A small-molecule ligand and the protein it binds are described below.
Small molecule (SMILES): CCCCNC(=O)[C@H](C)C[C@H](O)[C@H](CC(C)C)NC(=O)[C@H](CCSC)NC(=O)CCC(C)C

Binding-site contacts:
Ligand atom C12 contacts residue GLY246 of chain 1.B at 3.9 Å.
Ligand atom C36 contacts residue ASP244 of chain 1.B at 3.4 Å.
Ligand atom C40 contacts residue ASP244 of chain 1.B at 3.2 Å.
Ligand atom C75 contacts residue LEU46 of chain 1.B at 3.9 Å (hydrophobic).
Ligand atom C2 contacts residue GLN89 of chain 1.B at 3.9 Å.
Ligand atom C20 contacts residue GLY246 of chain 1.B at 3.4 Å.
Ligand atom C71 contacts residue PHE124 of chain 1.B at 3.8 Å (hydrophobic).
Ligand atom C17 contacts residue GLY27 of chain 1.B at 3.7 Å.
Ligand atom C62 contacts residue VAL85 of chain 1.B at 3.8 Å (hydrophobic).
Ligand atom C43 contacts residue ASP244 of chain 1.B at 3.5 Å.
Ligand atom C36 contacts residue ASP48 of chain 1.B at 3.7 Å.
Ligand atom O50 contacts residue TYR87 of chain 1.B at 3.2 Å.
Ligand atom N32 contacts residue GLY246 of chain 1.B at 3.1 Å (h-bond).
Ligand atom O50 contacts residue THR88 of chain 1.B at 3.0 Å (h-bond).
Ligand atom S1 contacts residue ARG251 of chain 1.B at 3.6 Å.
Ligand atom N51 contacts residue GLY50 of chain 1.B at 2.9 Å (h-bond).
Ligand atom S1 contacts residue THR88 of chain 1.B at 3.8 Å.
Ligand atom C66 contacts residue GLY246 of chain 1.B at 3.8 Å.
Ligand atom C45 contacts residue ASP244 of chain 1.B at 3.6 Å.
Ligand atom O13 contacts residue THR247 of chain 1.B at 3.4 Å.
Ligand atom C22 contacts residue GLY246 of chain 1.B at 3.2 Å.
Ligand atom C53 contacts residue PRO86 of chain 1.B at 3.8 Å (hydrophobic).
Ligand atom C56 contacts residue GLY50 of chain 1.B at 3.7 Å.
Ligand atom O38 contacts residue GLY246 of chain 1.B at 3.5 Å.
Ligand atom C62 contacts residue PRO86 of chain 1.B at 3.8 Å (hydrophobic).
Ligand atom C5 contacts residue GLN89 of chain 1.B at 3.8 Å.
Ligand atom O31 contacts residue THR88 of chain 1.B at 3.5 Å.
Ligand atom S1 contacts residue GLN89 of chain 1.B at 3.6 Å.
Ligand atom C49 contacts residue GLY50 of chain 1.B at 3.7 Å.
Ligand atom O13 contacts residue THR248 of chain 1.B at 2.9 Å (h-bond).
Ligand atom C43 contacts residue GLY50 of chain 1.B at 3.6 Å.
Ligand atom C71 contacts residue TYR87 of chain 1.B at 3.7 Å (hydrophobic).
Ligand atom O38 contacts residue ASP48 of chain 1.B at 2.5 Å (salt-bridge).
Ligand atom C56 contacts residue TYR214 of chain 1.B at 3.8 Å (hydrophobic).
Ligand atom C71 contacts residue GLN89 of chain 1.B at 3.4 Å.
Ligand atom O31 contacts residue GLN89 of chain 1.B at 3.0 Å (h-bond).
Ligand atom C22 contacts residue GLY29 of chain 1.B at 3.5 Å.
Ligand atom O38 contacts residue ASP244 of chain 1.B at 2.6 Å (salt-bridge).
Ligand atom C17 contacts residue THR248 of chain 1.B at 3.4 Å.
Ligand atom C34 contacts residue GLY246 of chain 1.B at 3.8 Å.

Sequence of chain 1.B:
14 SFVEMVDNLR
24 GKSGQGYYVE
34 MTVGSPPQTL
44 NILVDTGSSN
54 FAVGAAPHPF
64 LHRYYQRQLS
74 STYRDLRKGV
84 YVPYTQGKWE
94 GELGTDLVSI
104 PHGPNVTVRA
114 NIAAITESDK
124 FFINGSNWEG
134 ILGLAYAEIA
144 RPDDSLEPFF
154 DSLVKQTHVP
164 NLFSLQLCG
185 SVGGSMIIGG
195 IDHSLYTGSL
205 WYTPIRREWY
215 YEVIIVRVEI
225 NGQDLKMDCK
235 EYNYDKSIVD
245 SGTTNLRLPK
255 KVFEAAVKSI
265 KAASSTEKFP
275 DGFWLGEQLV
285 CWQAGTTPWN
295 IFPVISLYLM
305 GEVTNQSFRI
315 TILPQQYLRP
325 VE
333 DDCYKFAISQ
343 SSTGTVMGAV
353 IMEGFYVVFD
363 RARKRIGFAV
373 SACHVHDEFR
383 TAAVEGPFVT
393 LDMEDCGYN